A protein and the small-molecule ligand that binds it are described below.
Small molecule (SMILES): O=c1[nH]cnc2c1ncn2[C@@H]1O[C@H](COP(=O)(O)O)[C@@H](O)[C@H]1O

Binding-site contacts:
Ligand atom C2 contacts residue CYS222 of chain 4.C at 3.0 Å (hydrophobic).
Ligand atom O3' contacts residue MET276 of chain 4.C at 3.8 Å.
Ligand atom O3P contacts residue SER279 of chain 4.C at 3.3 Å (h-bond).
Ligand atom O3P contacts residue GLY278 of chain 4.C at 2.9 Å (h-bond).
Ligand atom N7 contacts residue MET305 of chain 4.C at 3.0 Å (h-bond).
Ligand atom C5 contacts residue MET305 of chain 4.C at 3.7 Å (hydrophobic).
Ligand atom O1P contacts residue SER220 of chain 4.C at 2.8 Å (h-bond).
Ligand atom O6 contacts residue GLY333 of chain 4.C at 3.7 Å.
Ligand atom C6 contacts residue ILE221 of chain 4.C at 3.6 Å (hydrophobic).
Ligand atom O2P contacts residue SER279 of chain 4.C at 3.2 Å (h-bond).
Ligand atom C2 contacts residue 8KY1 of chain 4.Z at 3.6 Å.
Ligand atom O1P contacts residue GLY257 of chain 4.C at 2.9 Å (h-bond).
Ligand atom O6 contacts residue MET305 of chain 4.C at 3.2 Å (h-bond).
Ligand atom O6 contacts residue GLY304 of chain 4.C at 3.4 Å.
Ligand atom C8 contacts residue ILE221 of chain 4.C at 3.6 Å (hydrophobic).
Ligand atom O2P contacts residue SER220 of chain 4.C at 2.8 Å (h-bond).
Ligand atom O2P contacts residue TYR302 of chain 4.C at 2.4 Å (h-bond).
Ligand atom O3' contacts residue ALA70 of chain 4.C at 3.7 Å.
Ligand atom N3 contacts residue CYS222 of chain 4.C at 3.4 Å.
Ligand atom C3' contacts residue ASP255 of chain 4.C at 3.6 Å.
Ligand atom N7 contacts residue GLY304 of chain 4.C at 3.6 Å.
Ligand atom C4 contacts residue ILE221 of chain 4.C at 3.6 Å (hydrophobic).
Ligand atom C6 contacts residue GLY306 of chain 4.C at 3.7 Å.
Ligand atom N1 contacts residue 8KY1 of chain 4.Z at 3.7 Å.
Ligand atom O1P contacts residue GLY219 of chain 4.C at 3.4 Å.
Ligand atom N1 contacts residue GLU332 of chain 4.C at 2.9 Å (salt-bridge).
Ligand atom O2' contacts residue ASP255 of chain 4.C at 2.5 Å (salt-bridge).
Ligand atom C2 contacts residue GLU332 of chain 4.C at 3.6 Å.
Ligand atom C8 contacts residue MET72 of chain 4.C at 3.5 Å (hydrophobic).
Ligand atom O5' contacts residue GLY256 of chain 4.C at 3.5 Å.
Ligand atom O3' contacts residue ASP255 of chain 4.C at 2.5 Å (salt-bridge).
Ligand atom C6 contacts residue GLU332 of chain 4.C at 3.7 Å.
Ligand atom N7 contacts residue ILE221 of chain 4.C at 3.2 Å.
Ligand atom O5' contacts residue GLY219 of chain 4.C at 3.7 Å.
Ligand atom C5' contacts residue TYR302 of chain 4.C at 3.7 Å (hydrophobic).
Ligand atom P contacts residue SER220 of chain 4.C at 3.7 Å.
Ligand atom O6 contacts residue GLY306 of chain 4.C at 2.7 Å (h-bond).
Ligand atom C5 contacts residue ILE221 of chain 4.C at 3.2 Å (hydrophobic).
Ligand atom N7 contacts residue MET72 of chain 4.C at 3.7 Å.
Ligand atom O6 contacts residue GLU332 of chain 4.C at 3.7 Å.

Sequence of chain 4.C:
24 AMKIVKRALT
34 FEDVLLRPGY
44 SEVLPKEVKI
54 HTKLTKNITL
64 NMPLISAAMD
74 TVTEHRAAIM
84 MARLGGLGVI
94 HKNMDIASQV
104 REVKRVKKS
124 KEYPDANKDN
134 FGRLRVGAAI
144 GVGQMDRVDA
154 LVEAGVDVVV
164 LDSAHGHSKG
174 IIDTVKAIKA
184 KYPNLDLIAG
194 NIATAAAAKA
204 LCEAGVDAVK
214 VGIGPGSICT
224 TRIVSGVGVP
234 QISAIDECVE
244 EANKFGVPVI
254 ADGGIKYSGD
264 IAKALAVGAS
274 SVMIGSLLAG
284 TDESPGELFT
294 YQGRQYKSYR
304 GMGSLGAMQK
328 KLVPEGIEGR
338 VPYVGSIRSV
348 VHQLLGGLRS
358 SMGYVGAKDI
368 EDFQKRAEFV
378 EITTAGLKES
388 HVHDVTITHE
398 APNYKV